This small molecule binds to this protein.
Small molecule (SMILES): C[C@H](CCC(=O)O)[C@H]1CC[C@H]2[C@@H]3[C@H](O)C[C@@H]4C[C@H](O)CC[C@]4(C)[C@H]3C[C@H](O)[C@]12C

Sequence of chain 1.A:
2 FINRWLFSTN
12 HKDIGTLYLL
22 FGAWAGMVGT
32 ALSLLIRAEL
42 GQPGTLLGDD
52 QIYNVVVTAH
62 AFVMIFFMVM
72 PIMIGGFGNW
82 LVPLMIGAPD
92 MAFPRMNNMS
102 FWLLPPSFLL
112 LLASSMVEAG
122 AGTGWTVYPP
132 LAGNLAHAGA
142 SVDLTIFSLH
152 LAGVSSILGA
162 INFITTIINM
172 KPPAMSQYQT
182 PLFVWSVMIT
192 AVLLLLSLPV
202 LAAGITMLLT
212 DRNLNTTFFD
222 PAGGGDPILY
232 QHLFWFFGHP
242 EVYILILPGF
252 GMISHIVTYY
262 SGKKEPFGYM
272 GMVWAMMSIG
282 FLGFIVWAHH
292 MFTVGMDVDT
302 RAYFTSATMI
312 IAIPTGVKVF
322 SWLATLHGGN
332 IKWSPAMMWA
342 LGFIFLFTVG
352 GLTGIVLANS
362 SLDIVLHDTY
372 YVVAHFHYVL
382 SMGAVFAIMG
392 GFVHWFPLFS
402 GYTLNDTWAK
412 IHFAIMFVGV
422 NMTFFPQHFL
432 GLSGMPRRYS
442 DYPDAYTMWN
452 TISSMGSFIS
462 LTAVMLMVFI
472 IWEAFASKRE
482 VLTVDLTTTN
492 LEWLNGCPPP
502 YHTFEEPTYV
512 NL

Sequence of chain 1.C:
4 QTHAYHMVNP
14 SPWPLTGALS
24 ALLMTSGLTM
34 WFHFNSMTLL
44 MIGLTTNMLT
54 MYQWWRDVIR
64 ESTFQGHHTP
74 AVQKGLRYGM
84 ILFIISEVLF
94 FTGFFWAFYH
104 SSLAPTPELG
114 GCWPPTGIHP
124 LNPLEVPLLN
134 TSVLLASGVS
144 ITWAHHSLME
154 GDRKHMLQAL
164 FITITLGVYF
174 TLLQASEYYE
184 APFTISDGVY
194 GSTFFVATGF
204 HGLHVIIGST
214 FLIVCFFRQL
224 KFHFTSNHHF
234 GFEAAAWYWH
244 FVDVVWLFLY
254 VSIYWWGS

Binding-site contacts:
Ligand atom O25 contacts residue LFA1 of chain 1.IB at 4.1 Å.
Ligand atom O26 contacts residue LFA1 of chain 1.IB at 3.8 Å.
Ligand atom C15 contacts residue LFA1 of chain 1.AB at 3.8 Å.
Ligand atom C21 contacts residue HIS233 of chain 1.A at 3.7 Å.
Ligand atom O25 contacts residue HIS233 of chain 1.A at 3.5 Å (h-bond).
Ligand atom O26 contacts residue HIS103 of chain 1.C at 2.5 Å (h-bond).
Ligand atom C16 contacts residue LFA1 of chain 1.AB at 4.3 Å.
Ligand atom C2 contacts residue THR301 of chain 1.A at 4.0 Å.
Ligand atom O26 contacts residue TRP99 of chain 1.C at 2.9 Å (h-bond).
Ligand atom C1 contacts residue TYR304 of chain 1.A at 3.5 Å (hydrophobic).
Ligand atom C24 contacts residue DMU1 of chain 1.HB at 4.1 Å.
Ligand atom C23 contacts residue TRP99 of chain 1.C at 3.7 Å (hydrophobic).
Ligand atom C2 contacts residue ASP300 of chain 1.A at 3.7 Å.
Ligand atom C16 contacts residue LFA1 of chain 1.IB at 3.9 Å.
Ligand atom C22 contacts residue LFA1 of chain 1.IB at 4.2 Å.
Ligand atom C20 contacts residue LFA1 of chain 1.IB at 4.2 Å.
Ligand atom C23 contacts residue LFA1 of chain 1.IB at 4.2 Å.
Ligand atom C22 contacts residue DMU1 of chain 1.HB at 4.3 Å.
Ligand atom C11 contacts residue THR301 of chain 1.A at 3.8 Å.
Ligand atom C18 contacts residue TRP288 of chain 1.A at 4.2 Å (hydrophobic).
Ligand atom C21 contacts residue TRP288 of chain 1.A at 3.9 Å (hydrophobic).
Ligand atom C24 contacts residue LFA1 of chain 1.IB at 3.8 Å.
Ligand atom C20 contacts residue TRP288 of chain 1.A at 4.2 Å (hydrophobic).
Ligand atom C2 contacts residue TYR304 of chain 1.A at 4.1 Å (hydrophobic).
Ligand atom C16 contacts residue DMU1 of chain 1.HB at 4.2 Å.
Ligand atom C12 contacts residue PHE305 of chain 1.A at 4.0 Å (hydrophobic).
Ligand atom C24 contacts residue HIS233 of chain 1.A at 3.6 Å.
Ligand atom O25 contacts residue HIS103 of chain 1.C at 3.1 Å (h-bond).
Ligand atom C23 contacts residue DMU1 of chain 1.HB at 4.2 Å.
Ligand atom C9 contacts residue THR301 of chain 1.A at 4.4 Å.
Ligand atom O12 contacts residue THR301 of chain 1.A at 2.8 Å (h-bond).
Ligand atom C23 contacts residue HIS233 of chain 1.A at 3.6 Å.
Ligand atom C12 contacts residue THR301 of chain 1.A at 3.8 Å.
Ligand atom C24 contacts residue HIS103 of chain 1.C at 3.2 Å.
Ligand atom C11 contacts residue PHE305 of chain 1.A at 4.1 Å (hydrophobic).
Ligand atom C19 contacts residue TYR304 of chain 1.A at 4.1 Å (hydrophobic).
Ligand atom O26 contacts residue HIS233 of chain 1.A at 4.0 Å.
Ligand atom C24 contacts residue TRP99 of chain 1.C at 3.7 Å (hydrophobic).
Ligand atom O3 contacts residue ASP300 of chain 1.A at 3.5 Å.
Ligand atom O26 contacts residue DMU1 of chain 1.HB at 3.7 Å.